The small molecule below binds the protein below.
Small molecule (SMILES): CC(=O)N[C@H]1CO[C@H](CO[C@H]2O[C@@H](C)[C@@H](O)[C@@H](O)[C@@H]2O)[C@@H](O)[C@@H]1O

Sequence of chain 1.A:
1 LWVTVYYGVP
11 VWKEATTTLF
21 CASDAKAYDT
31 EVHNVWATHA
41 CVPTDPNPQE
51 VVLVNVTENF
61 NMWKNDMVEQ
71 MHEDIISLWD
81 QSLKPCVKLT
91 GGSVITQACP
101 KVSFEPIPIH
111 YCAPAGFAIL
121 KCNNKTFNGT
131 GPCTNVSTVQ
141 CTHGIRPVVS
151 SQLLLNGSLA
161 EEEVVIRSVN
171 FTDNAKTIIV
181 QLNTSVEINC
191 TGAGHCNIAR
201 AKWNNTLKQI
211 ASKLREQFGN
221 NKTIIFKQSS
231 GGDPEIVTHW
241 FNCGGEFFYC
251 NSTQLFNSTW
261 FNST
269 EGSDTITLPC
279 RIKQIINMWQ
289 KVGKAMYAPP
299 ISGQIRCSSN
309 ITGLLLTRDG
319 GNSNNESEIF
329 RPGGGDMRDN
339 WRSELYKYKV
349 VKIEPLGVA

Binding-site contacts:
Ligand atom C7 contacts residue GLN209 of chain 1.A at 4.2 Å.
Ligand atom N2 contacts residue ASN183 of chain 1.A at 3.0 Å (h-bond).
Ligand atom C1 contacts residue ASN183 of chain 1.A at 1.4 Å.
Ligand atom C5 contacts residue ASN183 of chain 1.A at 3.6 Å.
Ligand atom C1 contacts residue GLU162 of chain 1.A at 3.3 Å.
Ligand atom O6 contacts residue GLU162 of chain 1.A at 3.7 Å.
Ligand atom C1 contacts residue VAL164 of chain 1.A at 4.2 Å (hydrophobic).
Ligand atom O7 contacts residue VAL164 of chain 1.A at 2.9 Å (h-bond).
Ligand atom O7 contacts residue ASN183 of chain 1.A at 3.7 Å.
Ligand atom C7 contacts residue GLU163 of chain 1.A at 3.8 Å.
Ligand atom C2 contacts residue ASN183 of chain 1.A at 2.6 Å.
Ligand atom O5 contacts residue GLU162 of chain 1.A at 3.3 Å (salt-bridge).
Ligand atom O7 contacts residue GLN209 of chain 1.A at 4.2 Å.
Ligand atom C5 contacts residue GLU162 of chain 1.A at 3.8 Å.
Ligand atom O2 contacts residue ASN183 of chain 1.A at 3.7 Å.
Ligand atom C6 contacts residue ALA160 of chain 1.A at 4.3 Å (hydrophobic).
Ligand atom N2 contacts residue GLU163 of chain 1.A at 3.5 Å.
Ligand atom O7 contacts residue GLU163 of chain 1.A at 3.6 Å.
Ligand atom C5 contacts residue ASN183 of chain 1.A at 4.2 Å.
Ligand atom C4 contacts residue ASN183 of chain 1.A at 4.3 Å.
Ligand atom O5 contacts residue ASN183 of chain 1.A at 4.3 Å.
Ligand atom N2 contacts residue VAL164 of chain 1.A at 3.9 Å.
Ligand atom C2 contacts residue GLU163 of chain 1.A at 4.3 Å.
Ligand atom C1 contacts residue GLN209 of chain 1.A at 4.3 Å.
Ligand atom C5 contacts residue GLU161 of chain 1.A at 4.3 Å.
Ligand atom C6 contacts residue GLU162 of chain 1.A at 4.4 Å.
Ligand atom O5 contacts residue GLU161 of chain 1.A at 3.7 Å.
Ligand atom C1 contacts residue GLU163 of chain 1.A at 3.8 Å.
Ligand atom C8 contacts residue GLN209 of chain 1.A at 3.7 Å.
Ligand atom O5 contacts residue ASN183 of chain 1.A at 2.4 Å (h-bond).
Ligand atom O2 contacts residue THR184 of chain 1.A at 3.8 Å.
Ligand atom C7 contacts residue VAL164 of chain 1.A at 3.8 Å (hydrophobic).
Ligand atom C1 contacts residue ASN183 of chain 1.A at 4.1 Å.
Ligand atom O5 contacts residue GLU162 of chain 1.A at 4.0 Å.
Ligand atom O7 contacts residue LYS213 of chain 1.A at 3.7 Å.
Ligand atom C3 contacts residue ASN183 of chain 1.A at 4.0 Å.
Ligand atom C6 contacts residue GLU161 of chain 1.A at 3.5 Å.
Ligand atom C1 contacts residue GLU162 of chain 1.A at 4.0 Å.
Ligand atom C7 contacts residue ASN183 of chain 1.A at 3.7 Å.
Ligand atom C2 contacts residue GLN209 of chain 1.A at 4.1 Å.